The small molecule below binds the protein below.
Small molecule (SMILES): CC(=O)N[C@@H]1[C@@H](O)[C@H](O)[C@@H](CO)O[C@H]1O

Binding-site contacts:
Ligand atom C3 contacts residue ASN343 of chain 1.B at 3.8 Å.
Ligand atom C8 contacts residue PHE342 of chain 1.B at 3.7 Å (hydrophobic).
Ligand atom C1 contacts residue ASN343 of chain 1.B at 1.4 Å.
Ligand atom C8 contacts residue PHE338 of chain 1.B at 3.8 Å (hydrophobic).
Ligand atom C7 contacts residue ASN343 of chain 1.B at 3.9 Å.
Ligand atom O7 contacts residue ASN343 of chain 1.B at 4.4 Å.
Ligand atom C2 contacts residue ASN343 of chain 1.B at 2.5 Å.
Ligand atom O7 contacts residue GLY339 of chain 1.B at 3.9 Å.
Ligand atom O3 contacts residue VAL367 of chain 1.B at 3.4 Å.
Ligand atom C8 contacts residue VAL367 of chain 1.B at 4.3 Å (hydrophobic).
Ligand atom C8 contacts residue GLY339 of chain 1.B at 4.0 Å.
Ligand atom C4 contacts residue ASN343 of chain 1.B at 4.2 Å.
Ligand atom O7 contacts residue VAL367 of chain 1.B at 3.8 Å.
Ligand atom C7 contacts residue GLY339 of chain 1.B at 4.0 Å.
Ligand atom N2 contacts residue ASN343 of chain 1.B at 2.9 Å (h-bond).
Ligand atom O5 contacts residue ASN343 of chain 1.B at 2.4 Å (h-bond).
Ligand atom C7 contacts residue VAL367 of chain 1.B at 4.0 Å (hydrophobic).
Ligand atom C5 contacts residue ASN343 of chain 1.B at 3.6 Å.
Ligand atom C8 contacts residue LEU368 of chain 1.B at 4.2 Å (hydrophobic).

Sequence of chain 1.B:
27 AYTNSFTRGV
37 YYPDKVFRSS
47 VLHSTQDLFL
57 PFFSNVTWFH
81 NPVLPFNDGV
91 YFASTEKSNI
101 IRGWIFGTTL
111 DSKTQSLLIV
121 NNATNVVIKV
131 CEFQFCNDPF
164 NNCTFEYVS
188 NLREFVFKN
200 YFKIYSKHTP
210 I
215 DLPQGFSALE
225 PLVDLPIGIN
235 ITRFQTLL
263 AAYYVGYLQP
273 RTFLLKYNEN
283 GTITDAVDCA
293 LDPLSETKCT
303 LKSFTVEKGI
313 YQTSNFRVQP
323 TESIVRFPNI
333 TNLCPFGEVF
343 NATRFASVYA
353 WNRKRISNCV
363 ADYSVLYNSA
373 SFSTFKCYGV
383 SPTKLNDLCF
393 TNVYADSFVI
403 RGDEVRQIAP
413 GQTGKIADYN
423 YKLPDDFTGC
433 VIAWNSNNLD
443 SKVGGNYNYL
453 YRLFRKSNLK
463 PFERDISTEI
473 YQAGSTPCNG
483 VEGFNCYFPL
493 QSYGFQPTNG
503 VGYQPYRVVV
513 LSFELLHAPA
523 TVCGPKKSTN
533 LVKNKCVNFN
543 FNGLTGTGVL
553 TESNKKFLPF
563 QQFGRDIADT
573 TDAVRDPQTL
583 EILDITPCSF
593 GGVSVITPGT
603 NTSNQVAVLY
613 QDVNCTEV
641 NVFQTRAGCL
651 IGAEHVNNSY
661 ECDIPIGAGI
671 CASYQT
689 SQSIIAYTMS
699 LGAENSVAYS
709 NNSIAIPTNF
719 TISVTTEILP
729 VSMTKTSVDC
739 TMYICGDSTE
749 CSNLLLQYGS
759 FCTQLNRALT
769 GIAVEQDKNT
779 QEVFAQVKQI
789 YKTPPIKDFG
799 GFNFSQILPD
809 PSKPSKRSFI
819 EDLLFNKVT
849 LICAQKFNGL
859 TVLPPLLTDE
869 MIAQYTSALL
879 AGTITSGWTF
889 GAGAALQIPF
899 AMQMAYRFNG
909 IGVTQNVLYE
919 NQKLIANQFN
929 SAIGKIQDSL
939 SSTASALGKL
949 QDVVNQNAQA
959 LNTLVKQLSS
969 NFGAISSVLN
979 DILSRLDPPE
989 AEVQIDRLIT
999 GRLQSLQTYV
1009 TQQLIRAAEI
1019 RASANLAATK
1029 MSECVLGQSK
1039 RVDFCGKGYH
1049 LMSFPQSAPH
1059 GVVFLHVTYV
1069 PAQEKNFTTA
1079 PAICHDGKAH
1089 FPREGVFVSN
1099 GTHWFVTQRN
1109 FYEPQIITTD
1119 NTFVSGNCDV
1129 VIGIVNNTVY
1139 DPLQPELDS